Sequence of chain 2.A:
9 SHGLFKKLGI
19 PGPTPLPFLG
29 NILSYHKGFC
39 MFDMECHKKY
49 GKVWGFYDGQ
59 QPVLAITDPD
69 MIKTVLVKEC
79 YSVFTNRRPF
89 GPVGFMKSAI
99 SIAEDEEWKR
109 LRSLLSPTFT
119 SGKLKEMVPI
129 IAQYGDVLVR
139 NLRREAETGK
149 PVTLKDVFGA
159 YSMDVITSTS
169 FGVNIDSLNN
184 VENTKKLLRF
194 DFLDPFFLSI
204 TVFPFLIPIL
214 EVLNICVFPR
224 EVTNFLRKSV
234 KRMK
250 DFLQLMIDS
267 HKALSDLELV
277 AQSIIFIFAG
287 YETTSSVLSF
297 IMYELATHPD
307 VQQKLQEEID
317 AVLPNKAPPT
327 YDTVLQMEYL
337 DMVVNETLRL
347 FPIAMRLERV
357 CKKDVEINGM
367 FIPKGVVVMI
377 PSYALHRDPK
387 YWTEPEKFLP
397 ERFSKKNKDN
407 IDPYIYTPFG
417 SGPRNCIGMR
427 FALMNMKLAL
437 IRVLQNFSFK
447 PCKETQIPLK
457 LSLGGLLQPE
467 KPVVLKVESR

Binding-site contacts:
Ligand atom C37 contacts residue PHE284 of chain 2.A at 3.7 Å (hydrophobic).
Ligand atom C35 contacts residue MET351 of chain 2.A at 3.8 Å (hydrophobic).
Ligand atom S62 contacts residue PHE200 of chain 2.A at 3.7 Å.
Ligand atom C47 contacts residue PHE88 of chain 2.A at 3.2 Å (hydrophobic).
Ligand atom C45 contacts residue PHE88 of chain 2.A at 3.1 Å (hydrophobic).
Ligand atom C56 contacts residue ALA285 of chain 2.A at 3.8 Å (hydrophobic).
Ligand atom C23 contacts residue LEU462 of chain 2.A at 3.7 Å (hydrophobic).
Ligand atom C42 contacts residue PHE88 of chain 2.A at 3.7 Å (hydrophobic).
Ligand atom C23 contacts residue ASP194 of chain 2.A at 3.7 Å.
Ligand atom C58 contacts residue HEM1 of chain 2.B at 3.9 Å.
Ligand atom C37 contacts residue ASP194 of chain 2.A at 3.7 Å.
Ligand atom C20 contacts residue ASP194 of chain 2.A at 3.4 Å.
Ligand atom C31 contacts residue MET351 of chain 2.A at 3.8 Å (hydrophobic).
Ligand atom C21 contacts residue ASP194 of chain 2.A at 3.1 Å.
Ligand atom C40 contacts residue ASP194 of chain 2.A at 3.8 Å.
Ligand atom C22 contacts residue ASP194 of chain 2.A at 3.3 Å.
Ligand atom C55 contacts residue HEM1 of chain 2.B at 3.9 Å.
Ligand atom C30 contacts residue ALA350 of chain 2.A at 4.0 Å (hydrophobic).
Ligand atom C35 contacts residue PHE37 of chain 2.A at 3.6 Å (hydrophobic).
Ligand atom C38 contacts residue ASP194 of chain 2.A at 3.1 Å.
Ligand atom O60 contacts residue SER99 of chain 2.A at 3.4 Å (h-bond).
Ligand atom C59 contacts residue THR289 of chain 2.A at 3.9 Å.
Ligand atom C31 contacts residue ALA350 of chain 2.A at 3.7 Å (hydrophobic).
Ligand atom C56 contacts residue HEM1 of chain 2.B at 2.7 Å.
Ligand atom C30 contacts residue ILE349 of chain 2.A at 3.4 Å (hydrophobic).
Ligand atom C39 contacts residue ASP194 of chain 2.A at 3.1 Å.
Ligand atom C35 contacts residue ALA350 of chain 2.A at 3.1 Å (hydrophobic).
Ligand atom C36 contacts residue ILE349 of chain 2.A at 4.0 Å (hydrophobic).
Ligand atom C36 contacts residue MET351 of chain 2.A at 3.3 Å (hydrophobic).
Ligand atom C58 contacts residue THR289 of chain 2.A at 3.4 Å.
Ligand atom C38 contacts residue PHE284 of chain 2.A at 3.6 Å (hydrophobic).
Ligand atom C46 contacts residue PHE88 of chain 2.A at 3.2 Å (hydrophobic).
Ligand atom C18 contacts residue LEU462 of chain 2.A at 3.8 Å (hydrophobic).
Ligand atom C06 contacts residue THR289 of chain 2.A at 3.6 Å.
Ligand atom C06 contacts residue HEM1 of chain 2.B at 2.6 Å.
Ligand atom C41 contacts residue PHE88 of chain 2.A at 3.7 Å (hydrophobic).
Ligand atom C22 contacts residue LEU462 of chain 2.A at 3.9 Å (hydrophobic).
Ligand atom C36 contacts residue ALA350 of chain 2.A at 2.6 Å (hydrophobic).
Ligand atom C34 contacts residue PHE37 of chain 2.A at 3.8 Å (hydrophobic).
Ligand atom N57 contacts residue HEM1 of chain 2.B at 1.8 Å.

The protein below binds the small molecule below.
Small molecule (SMILES): O=C(CCc1cccnc1)NCc1ccc2-c3ccccn3->[Ir+]34(c5c(-c6ccc7ccccc7n->36)sc3ccccc53)(c3c(-c5ccc6ccccc6n->45)sc4ccccc34)<-n2c1